This small molecule binds to this protein.
Small molecule (SMILES): OC[C@@H](O)C(O)[C@@H](O)CO

Binding-site contacts:
Ligand atom O5 contacts residue HIS54 of chain 4.A at 2.8 Å (h-bond).
Ligand atom C1 contacts residue PHE26 of chain 2.A at 3.6 Å (hydrophobic).
Ligand atom O2 contacts residue HIS220 of chain 4.A at 3.3 Å (h-bond).
Ligand atom C1 contacts residue TRP137 of chain 4.A at 3.7 Å (hydrophobic).
Ligand atom O2 contacts residue ASP287 of chain 4.A at 3.0 Å (salt-bridge).
Ligand atom O1 contacts residue LYS183 of chain 4.A at 2.8 Å (salt-bridge).
Ligand atom O4 contacts residue ASP245 of chain 4.A at 3.2 Å (salt-bridge).
Ligand atom C4 contacts residue TRP137 of chain 4.A at 3.7 Å (hydrophobic).
Ligand atom O5 contacts residue PHE94 of chain 4.A at 3.7 Å.
Ligand atom O4 contacts residue GLU217 of chain 4.A at 4.3 Å.
Ligand atom O4 contacts residue MG1 of chain 4.B at 2.3 Å.
Ligand atom O1 contacts residue TRP137 of chain 4.A at 3.6 Å.
Ligand atom O5 contacts residue TRP137 of chain 4.A at 3.5 Å.
Ligand atom C4 contacts residue MG1 of chain 4.B at 3.3 Å.
Ligand atom C4 contacts residue ASP287 of chain 4.A at 3.8 Å.
Ligand atom O4 contacts residue ASP287 of chain 4.A at 2.9 Å (salt-bridge).
Ligand atom C1 contacts residue HIS220 of chain 4.A at 4.2 Å.
Ligand atom O3 contacts residue ASP287 of chain 4.A at 2.9 Å (salt-bridge).
Ligand atom O2 contacts residue MG1 of chain 4.B at 2.3 Å.
Ligand atom O1 contacts residue HIS220 of chain 4.A at 3.2 Å (h-bond).
Ligand atom C5 contacts residue TRP137 of chain 4.A at 4.0 Å (hydrophobic).
Ligand atom C3 contacts residue ASP287 of chain 4.A at 3.6 Å.
Ligand atom C2 contacts residue TRP137 of chain 4.A at 3.7 Å (hydrophobic).
Ligand atom O4 contacts residue GLU181 of chain 4.A at 2.5 Å (salt-bridge).
Ligand atom C2 contacts residue ASP287 of chain 4.A at 3.9 Å.
Ligand atom O3 contacts residue TRP16 of chain 4.A at 3.5 Å (h-bond).
Ligand atom C4 contacts residue GLU181 of chain 4.A at 3.2 Å.
Ligand atom C2 contacts residue HIS220 of chain 4.A at 3.9 Å.
Ligand atom C5 contacts residue HIS54 of chain 4.A at 3.5 Å.
Ligand atom C5 contacts residue GLU181 of chain 4.A at 4.0 Å.
Ligand atom C3 contacts residue TRP137 of chain 4.A at 3.7 Å (hydrophobic).
Ligand atom O2 contacts residue GLU181 of chain 4.A at 3.1 Å (salt-bridge).
Ligand atom O1 contacts residue ASP255 of chain 4.A at 4.1 Å.
Ligand atom C2 contacts residue GLU181 of chain 4.A at 3.8 Å.
Ligand atom C3 contacts residue MG1 of chain 4.B at 3.6 Å.
Ligand atom O1 contacts residue PHE26 of chain 2.A at 3.6 Å.
Ligand atom C2 contacts residue MG1 of chain 4.B at 3.4 Å.
Ligand atom C1 contacts residue LYS183 of chain 4.A at 4.0 Å.
Ligand atom O2 contacts residue GLU217 of chain 4.A at 3.1 Å (salt-bridge).
Ligand atom O3 contacts residue MG1 of chain 4.B at 3.7 Å.

Sequence of chain 2.A:
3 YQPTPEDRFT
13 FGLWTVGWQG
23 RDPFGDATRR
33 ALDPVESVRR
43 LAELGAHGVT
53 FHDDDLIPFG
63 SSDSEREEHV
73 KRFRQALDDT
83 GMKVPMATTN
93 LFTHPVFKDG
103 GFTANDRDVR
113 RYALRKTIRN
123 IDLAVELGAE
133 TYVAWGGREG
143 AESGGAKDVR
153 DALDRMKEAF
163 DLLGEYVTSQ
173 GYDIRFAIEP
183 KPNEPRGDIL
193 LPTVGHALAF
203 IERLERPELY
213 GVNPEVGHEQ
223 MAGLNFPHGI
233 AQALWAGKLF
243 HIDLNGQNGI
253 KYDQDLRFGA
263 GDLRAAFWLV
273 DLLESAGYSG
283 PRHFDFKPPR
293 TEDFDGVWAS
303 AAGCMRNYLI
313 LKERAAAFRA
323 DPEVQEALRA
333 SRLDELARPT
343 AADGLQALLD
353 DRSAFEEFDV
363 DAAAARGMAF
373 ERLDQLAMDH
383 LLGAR

Sequence of chain 4.A:
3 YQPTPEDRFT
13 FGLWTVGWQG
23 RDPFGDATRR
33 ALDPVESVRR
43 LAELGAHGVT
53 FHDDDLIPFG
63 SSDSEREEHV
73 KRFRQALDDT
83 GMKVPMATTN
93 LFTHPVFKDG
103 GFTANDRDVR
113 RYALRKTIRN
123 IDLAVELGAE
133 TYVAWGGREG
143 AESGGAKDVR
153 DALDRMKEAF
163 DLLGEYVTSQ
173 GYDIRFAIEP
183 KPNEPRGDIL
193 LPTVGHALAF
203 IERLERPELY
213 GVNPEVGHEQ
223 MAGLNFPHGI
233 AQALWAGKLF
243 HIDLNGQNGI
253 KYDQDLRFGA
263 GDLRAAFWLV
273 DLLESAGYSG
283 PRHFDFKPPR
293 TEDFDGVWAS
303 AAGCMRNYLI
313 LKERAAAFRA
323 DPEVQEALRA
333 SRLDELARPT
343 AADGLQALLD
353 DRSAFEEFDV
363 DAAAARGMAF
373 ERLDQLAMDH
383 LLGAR